This small molecule binds to this protein.
Small molecule (SMILES): NC[C@H](O)P(=O)(O)O

Sequence of chain 1.A:
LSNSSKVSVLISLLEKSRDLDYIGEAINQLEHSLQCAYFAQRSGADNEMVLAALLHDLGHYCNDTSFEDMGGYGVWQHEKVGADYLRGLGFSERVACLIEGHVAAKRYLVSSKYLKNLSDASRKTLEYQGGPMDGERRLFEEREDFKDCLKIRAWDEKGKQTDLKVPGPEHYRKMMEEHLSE

Binding-site contacts:
Ligand atom NAA contacts residue HIS62 of chain 1.A at 4.0 Å.
Ligand atom OAD contacts residue FE1 of chain 1.D at 4.0 Å.
Ligand atom OAC contacts residue ASP59 of chain 1.A at 3.1 Å (salt-bridge).
Ligand atom CAG contacts residue FE1 of chain 1.C at 4.2 Å.
Ligand atom OAE contacts residue ARG158 of chain 1.A at 3.0 Å (salt-bridge).
Ligand atom OAB contacts residue FE1 of chain 1.D at 4.3 Å.
Ligand atom CAF contacts residue GLU27 of chain 1.A at 3.8 Å.
Ligand atom OAE contacts residue LYS108 of chain 1.A at 4.3 Å.
Ligand atom OAC contacts residue FE1 of chain 1.D at 2.2 Å.
Ligand atom CAG contacts residue SER126 of chain 1.A at 4.0 Å.
Ligand atom CAF contacts residue HIS62 of chain 1.A at 4.1 Å.
Ligand atom OAD contacts residue GLN133 of chain 1.A at 3.1 Å (h-bond).
Ligand atom PAH contacts residue FE1 of chain 1.D at 3.1 Å.
Ligand atom CAF contacts residue THR129 of chain 1.A at 4.3 Å.
Ligand atom OAE contacts residue VAL105 of chain 1.A at 3.8 Å.
Ligand atom OAB contacts residue ARG158 of chain 1.A at 2.6 Å (salt-bridge).
Ligand atom OAB contacts residue SER126 of chain 1.A at 2.8 Å (h-bond).
Ligand atom OAC contacts residue HIS80 of chain 1.A at 3.1 Å (h-bond).
Ligand atom CAG contacts residue HIS62 of chain 1.A at 4.0 Å.
Ligand atom OAB contacts residue LYS108 of chain 1.A at 3.0 Å (salt-bridge).
Ligand atom OAE contacts residue ASP161 of chain 1.A at 4.3 Å.
Ligand atom PAH contacts residue THR129 of chain 1.A at 4.0 Å.
Ligand atom OAE contacts residue HIS104 of chain 1.A at 3.2 Å (h-bond).
Ligand atom OAE contacts residue FE1 of chain 1.D at 2.3 Å.
Ligand atom NAA contacts residue GLU27 of chain 1.A at 2.9 Å (salt-bridge).
Ligand atom PAH contacts residue SER126 of chain 1.A at 3.9 Å.
Ligand atom CAG contacts residue FE1 of chain 1.D at 3.0 Å.
Ligand atom OAD contacts residue THR129 of chain 1.A at 2.8 Å (h-bond).
Ligand atom CAF contacts residue SER126 of chain 1.A at 3.9 Å.
Ligand atom OAE contacts residue HIS80 of chain 1.A at 3.3 Å (h-bond).
Ligand atom PAH contacts residue ARG158 of chain 1.A at 3.7 Å.
Ligand atom PAH contacts residue HIS80 of chain 1.A at 4.0 Å.
Ligand atom CAG contacts residue ASP59 of chain 1.A at 4.2 Å.
Ligand atom PAH contacts residue LYS108 of chain 1.A at 3.8 Å.
Ligand atom OAD contacts residue LYS108 of chain 1.A at 3.3 Å (salt-bridge).
Ligand atom OAB contacts residue THR129 of chain 1.A at 3.9 Å.
Ligand atom OAC contacts residue FE1 of chain 1.C at 4.0 Å.
Ligand atom OAD contacts residue HIS80 of chain 1.A at 3.6 Å.
Ligand atom OAC contacts residue HIS62 of chain 1.A at 2.9 Å (h-bond).
Ligand atom CAG contacts residue HIS80 of chain 1.A at 4.1 Å.